The small molecule below binds the protein below.
Small molecule (SMILES): CC(=O)N[C@H]1[C@H](O[C@H]2[C@H](O)[C@@H](NC(C)=O)CO[C@@H]2CO)O[C@H](CO)[C@@H](O)[C@@H]1O

Sequence of chain 1.A:
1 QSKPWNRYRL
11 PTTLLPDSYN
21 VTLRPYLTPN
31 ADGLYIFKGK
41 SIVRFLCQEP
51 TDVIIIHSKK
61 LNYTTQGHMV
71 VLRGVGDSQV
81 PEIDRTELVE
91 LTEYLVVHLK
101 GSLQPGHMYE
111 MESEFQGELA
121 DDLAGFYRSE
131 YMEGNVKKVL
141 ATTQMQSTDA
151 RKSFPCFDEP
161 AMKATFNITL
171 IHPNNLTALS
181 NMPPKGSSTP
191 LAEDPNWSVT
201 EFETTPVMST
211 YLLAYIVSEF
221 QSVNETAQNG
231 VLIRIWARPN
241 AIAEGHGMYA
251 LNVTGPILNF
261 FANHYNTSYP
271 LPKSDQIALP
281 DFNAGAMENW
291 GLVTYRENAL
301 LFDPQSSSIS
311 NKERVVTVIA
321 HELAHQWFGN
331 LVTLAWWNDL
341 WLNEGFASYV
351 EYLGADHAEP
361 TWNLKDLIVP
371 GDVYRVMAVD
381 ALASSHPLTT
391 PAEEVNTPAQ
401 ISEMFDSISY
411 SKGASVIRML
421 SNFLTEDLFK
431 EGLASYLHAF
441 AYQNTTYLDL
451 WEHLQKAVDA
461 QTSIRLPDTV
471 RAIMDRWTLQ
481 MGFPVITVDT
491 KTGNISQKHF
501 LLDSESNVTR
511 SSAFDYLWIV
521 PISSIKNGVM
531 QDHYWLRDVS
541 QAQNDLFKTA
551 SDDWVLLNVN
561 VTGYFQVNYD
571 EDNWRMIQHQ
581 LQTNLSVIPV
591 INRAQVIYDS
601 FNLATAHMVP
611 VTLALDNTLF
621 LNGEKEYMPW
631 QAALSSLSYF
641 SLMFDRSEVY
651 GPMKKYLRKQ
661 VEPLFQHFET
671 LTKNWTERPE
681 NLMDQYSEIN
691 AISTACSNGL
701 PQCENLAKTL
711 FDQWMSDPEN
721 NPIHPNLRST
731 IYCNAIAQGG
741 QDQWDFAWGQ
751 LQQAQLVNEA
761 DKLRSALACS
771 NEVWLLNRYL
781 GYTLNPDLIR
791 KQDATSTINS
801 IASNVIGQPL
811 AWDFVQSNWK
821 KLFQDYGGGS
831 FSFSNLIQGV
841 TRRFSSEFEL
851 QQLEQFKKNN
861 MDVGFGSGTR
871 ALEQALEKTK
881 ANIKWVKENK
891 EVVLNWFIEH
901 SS

Binding-site contacts:
Ligand atom C8 contacts residue ILE36 of chain 1.A at 3.8 Å (hydrophobic).
Ligand atom C4 contacts residue ASN62 of chain 1.A at 4.2 Å.
Ligand atom C8 contacts residue GLU118 of chain 1.A at 3.5 Å.
Ligand atom C2 contacts residue ASN62 of chain 1.A at 2.4 Å.
Ligand atom O3 contacts residue LEU34 of chain 1.A at 4.4 Å.
Ligand atom C5 contacts residue ASN62 of chain 1.A at 3.6 Å.
Ligand atom C8 contacts residue GLN116 of chain 1.A at 4.2 Å.
Ligand atom C7 contacts residue GLN116 of chain 1.A at 4.0 Å.
Ligand atom O7 contacts residue GLN116 of chain 1.A at 3.0 Å (h-bond).
Ligand atom C8 contacts residue GLY117 of chain 1.A at 3.3 Å.
Ligand atom C7 contacts residue ASN62 of chain 1.A at 3.3 Å.
Ligand atom C1 contacts residue ASN62 of chain 1.A at 1.4 Å.
Ligand atom O7 contacts residue ASN62 of chain 1.A at 3.5 Å (h-bond).
Ligand atom C8 contacts residue ASN62 of chain 1.A at 4.5 Å.
Ligand atom C3 contacts residue ASN62 of chain 1.A at 3.7 Å.
Ligand atom N2 contacts residue ASN62 of chain 1.A at 2.8 Å (h-bond).
Ligand atom O5 contacts residue ASN62 of chain 1.A at 2.3 Å (h-bond).